Sequence of chain 1.B:
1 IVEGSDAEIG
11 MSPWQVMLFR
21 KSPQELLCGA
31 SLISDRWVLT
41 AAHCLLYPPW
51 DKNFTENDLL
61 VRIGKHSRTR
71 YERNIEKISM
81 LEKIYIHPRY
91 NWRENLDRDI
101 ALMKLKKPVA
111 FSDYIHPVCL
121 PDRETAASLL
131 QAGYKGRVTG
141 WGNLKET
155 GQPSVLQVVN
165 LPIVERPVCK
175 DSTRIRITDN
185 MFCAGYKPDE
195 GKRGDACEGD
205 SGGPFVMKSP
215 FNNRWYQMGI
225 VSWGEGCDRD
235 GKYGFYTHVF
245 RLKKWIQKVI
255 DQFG

This protein binds this small molecule.
Small molecule (SMILES): CC(=O)N[C@@H]1[C@@H](O)[C@H](O)[C@@H](CO)O[C@H]1O

Binding-site contacts:
Ligand atom C2 contacts residue ASN53 of chain 1.B at 2.4 Å.
Ligand atom O7 contacts residue PRO48 of chain 1.B at 4.4 Å.
Ligand atom C7 contacts residue ASN53 of chain 1.B at 3.7 Å.
Ligand atom C8 contacts residue ASN53 of chain 1.B at 4.2 Å.
Ligand atom C3 contacts residue ASN53 of chain 1.B at 3.7 Å.
Ligand atom O5 contacts residue ASN53 of chain 1.B at 2.3 Å (h-bond).
Ligand atom C4 contacts residue ASN53 of chain 1.B at 4.1 Å.
Ligand atom C7 contacts residue LEU46 of chain 1.B at 3.9 Å (hydrophobic).
Ligand atom N2 contacts residue ASN53 of chain 1.B at 2.9 Å (h-bond).
Ligand atom C1 contacts residue ASN53 of chain 1.B at 1.4 Å.
Ligand atom C8 contacts residue LEU46 of chain 1.B at 4.0 Å (hydrophobic).
Ligand atom C5 contacts residue ASN53 of chain 1.B at 3.7 Å.
Ligand atom O7 contacts residue LEU46 of chain 1.B at 3.8 Å.